Sequence of chain 2.A:
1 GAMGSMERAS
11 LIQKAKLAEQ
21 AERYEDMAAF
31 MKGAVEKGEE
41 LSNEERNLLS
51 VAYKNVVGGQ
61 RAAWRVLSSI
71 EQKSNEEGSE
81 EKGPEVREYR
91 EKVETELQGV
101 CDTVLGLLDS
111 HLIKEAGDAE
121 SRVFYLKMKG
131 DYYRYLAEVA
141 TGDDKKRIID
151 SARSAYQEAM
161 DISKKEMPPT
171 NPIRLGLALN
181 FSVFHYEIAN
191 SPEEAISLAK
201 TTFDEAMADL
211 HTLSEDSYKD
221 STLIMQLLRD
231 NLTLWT

Binding-site contacts:
Ligand atom CB contacts residue ASN231 of chain 2.A at 3.6 Å.
Ligand atom NE contacts residue ARG65 of chain 2.A at 3.7 Å.
Ligand atom NZ contacts residue ASP230 of chain 2.A at 3.0 Å (salt-bridge).
Ligand atom C contacts residue LEU179 of chain 2.A at 3.5 Å (hydrophobic).
Ligand atom N contacts residue ASN180 of chain 2.A at 2.8 Å (h-bond).
Ligand atom NE contacts residue GLU187 of chain 2.A at 2.8 Å (salt-bridge).
Ligand atom NH2 contacts residue VAL183 of chain 2.A at 3.6 Å.
Ligand atom O contacts residue QQ01 of chain 2.G at 3.7 Å.
Ligand atom CB contacts residue QQ01 of chain 2.G at 3.0 Å.
Ligand atom CA contacts residue ASN180 of chain 2.A at 3.5 Å.
Ligand atom O contacts residue VAL183 of chain 2.A at 3.3 Å.
Ligand atom CD contacts residue GLU187 of chain 2.A at 3.5 Å.
Ligand atom NH1 contacts residue ARG65 of chain 2.A at 3.6 Å.
Ligand atom O contacts residue LEU234 of chain 2.A at 3.6 Å.
Ligand atom CZ contacts residue GLU187 of chain 2.A at 3.4 Å.
Ligand atom NH2 contacts residue ARG65 of chain 2.A at 3.4 Å (salt-bridge).
Ligand atom P contacts residue ARG61 of chain 2.A at 3.7 Å.
Ligand atom O2P contacts residue TYR135 of chain 2.A at 2.6 Å (h-bond).
Ligand atom CB contacts residue ASN180 of chain 2.A at 3.3 Å.
Ligand atom NH2 contacts residue GLU187 of chain 2.A at 2.8 Å (salt-bridge).
Ligand atom N contacts residue ASN231 of chain 2.A at 2.8 Å (h-bond).
Ligand atom CA contacts residue ASN231 of chain 2.A at 3.5 Å.
Ligand atom O2P contacts residue ARG134 of chain 2.A at 2.8 Å (salt-bridge).
Ligand atom N contacts residue QQ01 of chain 2.G at 3.7 Å.
Ligand atom CA contacts residue QQ01 of chain 2.G at 3.5 Å.
Ligand atom O contacts residue LEU179 of chain 2.A at 3.7 Å.
Ligand atom O3P contacts residue ARG61 of chain 2.A at 2.8 Å (salt-bridge).
Ligand atom O contacts residue ASN231 of chain 2.A at 2.9 Å (h-bond).
Ligand atom CZ contacts residue ARG65 of chain 2.A at 3.6 Å.
Ligand atom CB contacts residue ASN180 of chain 2.A at 3.5 Å.
Ligand atom C contacts residue ASN231 of chain 2.A at 3.6 Å.
Ligand atom CA contacts residue ASN180 of chain 2.A at 3.7 Å.
Ligand atom CA contacts residue ASN231 of chain 2.A at 3.7 Å.
Ligand atom O1P contacts residue ARG61 of chain 2.A at 2.9 Å (salt-bridge).
Ligand atom C contacts residue ASN180 of chain 2.A at 3.6 Å.
Ligand atom O1P contacts residue ARG134 of chain 2.A at 2.8 Å (salt-bridge).
Ligand atom CB contacts residue ASN231 of chain 2.A at 3.6 Å.
Ligand atom N contacts residue LEU179 of chain 2.A at 3.5 Å.
Ligand atom NH2 contacts residue ARG61 of chain 2.A at 3.6 Å.
Ligand atom SG contacts residue QQ01 of chain 2.G at 2.0 Å (h-bond).

The small molecule below binds the protein below.
Small molecule (SMILES): C[C@H](N)C(=O)N[C@@H](CCCN=C(N)N)C(=O)N[C@@H](CCCN=C(N)N)C(=O)N[C@@H](CCCCN)C(=O)N[C@@H](COP(=O)(O)O)C(=O)N[C@@H](CS)C(=O)N[C@@H](CCC(N)=O)C(=O)N[C@@H](C)C(N)=O